Binding-site contacts:
Ligand atom C5 contacts residue ASN153 of chain 19.E at 3.7 Å.
Ligand atom O5 contacts residue GLY156 of chain 19.E at 4.3 Å.
Ligand atom C1 contacts residue THR155 of chain 19.E at 3.9 Å.
Ligand atom C4 contacts residue ASN153 of chain 19.E at 4.2 Å.
Ligand atom O5 contacts residue ASN153 of chain 19.E at 2.4 Å (h-bond).
Ligand atom C5 contacts residue THR155 of chain 19.E at 3.9 Å.
Ligand atom O5 contacts residue HIS158 of chain 19.E at 3.1 Å.
Ligand atom C3 contacts residue ASN153 of chain 19.E at 3.8 Å.
Ligand atom C8 contacts residue GLY102 of chain 39.E at 4.2 Å.
Ligand atom C7 contacts residue ASN153 of chain 19.E at 3.5 Å.
Ligand atom C5 contacts residue HIS158 of chain 19.E at 4.3 Å.
Ligand atom C2 contacts residue HIS149 of chain 19.E at 3.6 Å.
Ligand atom C6 contacts residue LYS157 of chain 19.E at 4.2 Å.
Ligand atom C1 contacts residue HIS158 of chain 19.E at 3.8 Å.
Ligand atom O6 contacts residue LYS157 of chain 19.E at 4.2 Å.
Ligand atom C6 contacts residue THR155 of chain 19.E at 4.4 Å.
Ligand atom O6 contacts residue HIS158 of chain 19.E at 3.8 Å.
Ligand atom N2 contacts residue HIS149 of chain 19.E at 3.4 Å.
Ligand atom C1 contacts residue HIS149 of chain 19.E at 4.2 Å.
Ligand atom O7 contacts residue THR155 of chain 19.E at 4.1 Å.
Ligand atom C1 contacts residue ASN153 of chain 19.E at 1.4 Å.
Ligand atom C2 contacts residue ASN153 of chain 19.E at 2.5 Å.
Ligand atom O5 contacts residue THR155 of chain 19.E at 3.8 Å.
Ligand atom N2 contacts residue ASN153 of chain 19.E at 2.9 Å (h-bond).
Ligand atom O3 contacts residue HIS149 of chain 19.E at 4.1 Å.
Ligand atom O7 contacts residue ASN153 of chain 19.E at 3.8 Å.
Ligand atom C6 contacts residue HIS158 of chain 19.E at 4.3 Å.

This small molecule binds to this protein.
Small molecule (SMILES): CC(=O)N[C@@H]1[C@@H](O)[C@H](O)[C@@H](CO)O[C@H]1O

Sequence of chain 39.E:
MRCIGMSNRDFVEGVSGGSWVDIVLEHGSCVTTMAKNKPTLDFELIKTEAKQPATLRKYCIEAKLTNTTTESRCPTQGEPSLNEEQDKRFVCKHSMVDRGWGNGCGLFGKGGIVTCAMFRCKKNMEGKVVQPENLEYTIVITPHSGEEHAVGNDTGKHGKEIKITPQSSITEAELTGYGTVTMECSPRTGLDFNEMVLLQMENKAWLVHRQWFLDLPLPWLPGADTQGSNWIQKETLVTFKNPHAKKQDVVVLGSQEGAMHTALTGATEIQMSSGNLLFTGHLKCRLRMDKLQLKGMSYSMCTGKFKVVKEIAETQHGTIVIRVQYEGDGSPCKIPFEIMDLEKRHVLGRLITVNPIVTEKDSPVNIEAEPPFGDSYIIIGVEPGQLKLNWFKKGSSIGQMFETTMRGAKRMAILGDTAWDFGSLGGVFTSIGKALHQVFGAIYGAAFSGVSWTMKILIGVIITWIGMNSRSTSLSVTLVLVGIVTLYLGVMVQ

Sequence of chain 19.E:
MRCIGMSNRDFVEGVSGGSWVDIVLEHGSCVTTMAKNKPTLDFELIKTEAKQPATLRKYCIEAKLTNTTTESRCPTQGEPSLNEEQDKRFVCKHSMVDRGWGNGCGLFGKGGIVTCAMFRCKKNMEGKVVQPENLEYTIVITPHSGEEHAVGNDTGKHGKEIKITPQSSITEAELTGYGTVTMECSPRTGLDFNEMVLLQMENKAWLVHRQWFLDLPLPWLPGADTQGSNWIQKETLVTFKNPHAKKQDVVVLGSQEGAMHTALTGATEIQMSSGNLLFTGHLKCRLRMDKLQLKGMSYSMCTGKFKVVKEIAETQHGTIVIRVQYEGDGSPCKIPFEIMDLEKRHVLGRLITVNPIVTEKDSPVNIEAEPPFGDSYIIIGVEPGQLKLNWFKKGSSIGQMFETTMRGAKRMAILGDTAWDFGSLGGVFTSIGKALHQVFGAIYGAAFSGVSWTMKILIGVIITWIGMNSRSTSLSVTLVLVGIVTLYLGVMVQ